Sequence of chain 1.B:
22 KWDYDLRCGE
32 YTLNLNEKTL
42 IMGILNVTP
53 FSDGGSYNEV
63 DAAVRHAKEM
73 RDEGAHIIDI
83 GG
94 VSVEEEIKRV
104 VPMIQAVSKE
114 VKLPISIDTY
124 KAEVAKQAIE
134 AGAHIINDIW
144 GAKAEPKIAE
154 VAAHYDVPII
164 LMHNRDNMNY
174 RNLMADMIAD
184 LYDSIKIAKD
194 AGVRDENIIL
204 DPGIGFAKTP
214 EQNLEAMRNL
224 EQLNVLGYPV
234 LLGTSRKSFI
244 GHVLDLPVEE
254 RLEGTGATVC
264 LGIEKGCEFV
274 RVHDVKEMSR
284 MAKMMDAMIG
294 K

Sequence of chain 2.B:
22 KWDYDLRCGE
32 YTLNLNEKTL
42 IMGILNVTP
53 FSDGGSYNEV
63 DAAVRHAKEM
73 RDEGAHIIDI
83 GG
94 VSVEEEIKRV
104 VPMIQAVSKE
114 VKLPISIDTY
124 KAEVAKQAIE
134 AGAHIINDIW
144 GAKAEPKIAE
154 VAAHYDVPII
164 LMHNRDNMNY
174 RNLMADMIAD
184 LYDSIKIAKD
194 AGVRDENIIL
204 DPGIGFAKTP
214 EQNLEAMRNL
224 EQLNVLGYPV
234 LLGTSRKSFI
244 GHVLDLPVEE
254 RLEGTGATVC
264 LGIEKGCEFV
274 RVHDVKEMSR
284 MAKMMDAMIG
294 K

Binding-site contacts:
Ligand atom C8 contacts residue GLU256 of chain 1.B at 3.4 Å.
Ligand atom C16 contacts residue LEU255 of chain 1.B at 3.7 Å (hydrophobic).
Ligand atom F3 contacts residue MET284 of chain 1.B at 3.1 Å.
Ligand atom C16 contacts residue MET284 of chain 1.B at 3.6 Å (hydrophobic).
Ligand atom F2 contacts residue Z131 of chain 2.H at 1.2 Å.
Ligand atom C4 contacts residue GLU256 of chain 1.B at 3.8 Å.
Ligand atom C16 contacts residue MET284 of chain 2.B at 3.5 Å (hydrophobic).
Ligand atom N1 contacts residue Z131 of chain 2.H at 1.6 Å.
Ligand atom C6 contacts residue Z131 of chain 2.H at 0.0 Å.
Ligand atom C16 contacts residue LEU255 of chain 2.B at 3.6 Å (hydrophobic).
Ligand atom F4 contacts residue LEU255 of chain 2.B at 3.1 Å.
Ligand atom C1 contacts residue Z131 of chain 2.H at 0.1 Å.
Ligand atom F4 contacts residue Z131 of chain 2.H at 1.2 Å.
Ligand atom C8 contacts residue GLU280 of chain 2.B at 3.8 Å.
Ligand atom C15 contacts residue LEU255 of chain 1.B at 3.6 Å (hydrophobic).
Ligand atom F2 contacts residue MET284 of chain 2.B at 3.7 Å.
Ligand atom F3 contacts residue MET284 of chain 2.B at 3.7 Å.
Ligand atom F3 contacts residue Z131 of chain 2.H at 1.2 Å.
Ligand atom F2 contacts residue GLU256 of chain 1.B at 4.0 Å.
Ligand atom C8 contacts residue LEU255 of chain 2.B at 4.0 Å (hydrophobic).
Ligand atom F4 contacts residue GLU256 of chain 1.B at 3.8 Å.
Ligand atom C7 contacts residue Z131 of chain 2.H at 0.0 Å.
Ligand atom C4 contacts residue Z131 of chain 2.H at 0.0 Å.
Ligand atom C7 contacts residue LEU255 of chain 1.B at 4.0 Å (hydrophobic).
Ligand atom C2 contacts residue Z131 of chain 2.H at 2.5 Å.
Ligand atom C15 contacts residue LEU255 of chain 2.B at 3.6 Å (hydrophobic).
Ligand atom C4 contacts residue GLU280 of chain 2.B at 4.0 Å.
Ligand atom F2 contacts residue MET284 of chain 1.B at 3.0 Å.
Ligand atom C7 contacts residue GLU256 of chain 2.B at 3.4 Å.
Ligand atom F4 contacts residue MET284 of chain 2.B at 2.7 Å.
Ligand atom F3 contacts residue LEU255 of chain 2.B at 3.6 Å.
Ligand atom C16 contacts residue Z131 of chain 2.H at 0.1 Å.
Ligand atom C5 contacts residue Z131 of chain 2.H at 0.0 Å.
Ligand atom F3 contacts residue GLU256 of chain 2.B at 3.3 Å.
Ligand atom C7 contacts residue GLU280 of chain 1.B at 3.8 Å.
Ligand atom C6 contacts residue GLU280 of chain 1.B at 4.0 Å.
Ligand atom C8 contacts residue Z131 of chain 2.H at 0.0 Å.
Ligand atom F2 contacts residue LEU255 of chain 1.B at 2.7 Å.
Ligand atom C6 contacts residue GLU256 of chain 2.B at 3.8 Å.
Ligand atom C15 contacts residue Z131 of chain 2.H at 0.0 Å.

The protein below binds the small molecule below.
Small molecule (SMILES): FC(F)(F)c1ccc(C=NCc2ccc(C(F)(F)F)cc2)cc1